The small molecule below binds the protein below.
Small molecule (SMILES): O=c1[nH]cnc2c1ncn2[C@@H]1O[C@H](COP(=O)(O)O)[C@@H](O)[C@H]1O

Binding-site contacts:
Ligand atom O6 contacts residue GLY407 of chain 1.A at 3.2 Å.
Ligand atom O1P contacts residue ARG382 of chain 1.A at 3.0 Å (salt-bridge).
Ligand atom N7 contacts residue GLY407 of chain 1.A at 3.5 Å.
Ligand atom O3P contacts residue GLY360 of chain 1.A at 3.3 Å (h-bond).
Ligand atom P contacts residue ARG382 of chain 1.A at 3.9 Å.
Ligand atom O2P contacts residue ARG382 of chain 1.A at 3.4 Å (salt-bridge).
Ligand atom O5' contacts residue SER317 of chain 1.A at 3.9 Å.
Ligand atom C8 contacts residue MET59 of chain 1.A at 3.7 Å (hydrophobic).
Ligand atom O1P contacts residue SER317 of chain 1.A at 2.8 Å (h-bond).
Ligand atom C5 contacts residue GLU408 of chain 1.A at 3.7 Å.
Ligand atom N7 contacts residue MET59 of chain 1.A at 3.8 Å.
Ligand atom C6 contacts residue GLU408 of chain 1.A at 3.8 Å.
Ligand atom O1P contacts residue ILE318 of chain 1.A at 3.8 Å.
Ligand atom O3' contacts residue MET379 of chain 1.A at 3.6 Å.
Ligand atom O2P contacts residue GLY381 of chain 1.A at 2.8 Å (h-bond).
Ligand atom P contacts residue TYR405 of chain 1.A at 3.9 Å.
Ligand atom C2' contacts residue ASP358 of chain 1.A at 3.8 Å.
Ligand atom N1 contacts residue ILE318 of chain 1.A at 3.7 Å.
Ligand atom O2P contacts residue LEU380 of chain 1.A at 3.8 Å.
Ligand atom P contacts residue GLY381 of chain 1.A at 3.9 Å.
Ligand atom O3' contacts residue ALA57 of chain 1.A at 3.4 Å.
Ligand atom O4' contacts residue ILE318 of chain 1.A at 3.6 Å.
Ligand atom O3' contacts residue ASP358 of chain 1.A at 2.6 Å (salt-bridge).
Ligand atom C5 contacts residue ILE318 of chain 1.A at 3.7 Å (hydrophobic).
Ligand atom C5' contacts residue TYR405 of chain 1.A at 3.9 Å (hydrophobic).
Ligand atom P contacts residue SER317 of chain 1.A at 3.6 Å.
Ligand atom C3' contacts residue ASP358 of chain 1.A at 3.5 Å.
Ligand atom O6 contacts residue GLU408 of chain 1.A at 3.2 Å (salt-bridge).
Ligand atom O3P contacts residue SER317 of chain 1.A at 2.8 Å (h-bond).
Ligand atom O5' contacts residue GLY316 of chain 1.A at 3.6 Å.
Ligand atom C2 contacts residue CSO319 of chain 1.A at 3.5 Å.
Ligand atom O3P contacts residue GLY316 of chain 1.A at 3.6 Å.
Ligand atom O2' contacts residue ASP358 of chain 1.A at 2.6 Å (salt-bridge).
Ligand atom C6 contacts residue GLY407 of chain 1.A at 3.8 Å.
Ligand atom C4' contacts residue ASP358 of chain 1.A at 3.6 Å.
Ligand atom O6 contacts residue GLY409 of chain 1.A at 2.8 Å (h-bond).
Ligand atom C6 contacts residue GLY409 of chain 1.A at 3.7 Å.
Ligand atom O1P contacts residue TYR405 of chain 1.A at 2.6 Å (h-bond).
Ligand atom O5' contacts residue GLY359 of chain 1.A at 3.5 Å.
Ligand atom N7 contacts residue GLU408 of chain 1.A at 2.9 Å (salt-bridge).

Sequence of chain 1.A:
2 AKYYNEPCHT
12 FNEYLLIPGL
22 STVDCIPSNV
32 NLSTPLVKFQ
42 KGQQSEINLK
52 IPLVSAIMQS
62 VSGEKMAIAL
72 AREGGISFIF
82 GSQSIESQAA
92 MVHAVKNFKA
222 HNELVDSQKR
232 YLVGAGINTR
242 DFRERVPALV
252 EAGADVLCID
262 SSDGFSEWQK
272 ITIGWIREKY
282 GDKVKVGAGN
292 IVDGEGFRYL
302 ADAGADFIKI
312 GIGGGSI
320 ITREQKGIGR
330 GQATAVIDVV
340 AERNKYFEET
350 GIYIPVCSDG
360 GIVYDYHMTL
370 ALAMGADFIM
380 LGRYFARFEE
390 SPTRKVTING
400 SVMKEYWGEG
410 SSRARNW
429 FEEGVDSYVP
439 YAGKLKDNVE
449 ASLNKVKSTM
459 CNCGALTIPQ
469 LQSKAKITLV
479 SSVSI